Binding-site contacts:
Ligand atom C4 contacts residue GLU150 of chain 1.L at 4.0 Å.
Ligand atom O3 contacts residue SER151 of chain 1.L at 4.0 Å.
Ligand atom C6 contacts residue ASN154 of chain 1.L at 3.0 Å.
Ligand atom C3 contacts residue GLU147 of chain 1.L at 3.1 Å.
Ligand atom O4 contacts residue GLU150 of chain 1.L at 3.1 Å (salt-bridge).
Ligand atom C4 contacts residue ASN154 of chain 1.L at 3.0 Å.
Ligand atom C2 contacts residue GLU147 of chain 1.L at 3.3 Å.
Ligand atom C3 contacts residue GLU150 of chain 1.L at 4.2 Å.
Ligand atom O4 contacts residue THR156 of chain 1.L at 2.9 Å (h-bond).
Ligand atom O7 contacts residue GLU147 of chain 1.L at 3.8 Å.
Ligand atom C4 contacts residue THR156 of chain 1.L at 3.8 Å.
Ligand atom O4 contacts residue SER151 of chain 1.L at 3.0 Å.
Ligand atom O4 contacts residue ASN154 of chain 1.L at 2.4 Å (h-bond).
Ligand atom O3 contacts residue GLU147 of chain 1.L at 2.4 Å (salt-bridge).
Ligand atom C5 contacts residue THR156 of chain 1.L at 3.6 Å.
Ligand atom C4 contacts residue SER151 of chain 1.L at 4.3 Å.
Ligand atom N2 contacts residue GLU147 of chain 1.L at 2.5 Å (salt-bridge).
Ligand atom O3 contacts residue GLU150 of chain 1.L at 3.2 Å.
Ligand atom O3 contacts residue ASN154 of chain 1.L at 4.5 Å.
Ligand atom C3 contacts residue ASN154 of chain 1.L at 4.3 Å.
Ligand atom C6 contacts residue THR156 of chain 1.L at 3.4 Å.
Ligand atom O6 contacts residue THR156 of chain 1.L at 4.4 Å.
Ligand atom O6 contacts residue ASN154 of chain 1.L at 3.5 Å (h-bond).
Ligand atom C7 contacts residue GLU147 of chain 1.L at 3.4 Å.
Ligand atom C5 contacts residue ASN154 of chain 1.L at 3.6 Å.

A small-molecule ligand and the protein it binds are described below.
Small molecule (SMILES): CC(=O)N[C@@H]1[C@@H](O)[C@H](O)[C@@H](CO)O[C@H]1O

Sequence of chain 1.L:
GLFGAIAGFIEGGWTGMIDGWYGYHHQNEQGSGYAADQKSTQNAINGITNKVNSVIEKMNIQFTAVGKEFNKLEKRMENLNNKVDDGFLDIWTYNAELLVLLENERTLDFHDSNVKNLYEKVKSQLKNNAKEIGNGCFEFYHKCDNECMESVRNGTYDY